Binding-site contacts:
Ligand atom F contacts residue GLN441 of chain 2.B at 4.5 Å.
Ligand atom F contacts residue PRO440 of chain 2.B at 4.4 Å.
Ligand atom C4 contacts residue LEU442 of chain 2.B at 4.4 Å (hydrophobic).
Ligand atom C9 contacts residue GLY438 of chain 2.B at 3.3 Å.
Ligand atom C9 contacts residue LYS439 of chain 2.B at 3.6 Å.
Ligand atom C7 contacts residue PRO440 of chain 2.B at 3.8 Å (hydrophobic).
Ligand atom N contacts residue PHE325 of chain 2.B at 4.0 Å.
Ligand atom C9 contacts residue PRO440 of chain 2.B at 3.8 Å (hydrophobic).
Ligand atom C contacts residue TYR297 of chain 2.B at 4.0 Å (hydrophobic).
Ligand atom C2 contacts residue TYR297 of chain 2.B at 3.8 Å (hydrophobic).
Ligand atom O contacts residue THR472 of chain 2.B at 3.4 Å.
Ligand atom C8 contacts residue GLY438 of chain 2.B at 3.4 Å.
Ligand atom C contacts residue LEU442 of chain 2.B at 4.0 Å (hydrophobic).
Ligand atom O1 contacts residue GLN441 of chain 2.B at 2.6 Å (h-bond).
Ligand atom N1 contacts residue GLN441 of chain 2.B at 3.4 Å (h-bond).
Ligand atom N1 contacts residue PRO440 of chain 2.B at 3.8 Å.
Ligand atom N2 contacts residue PRO440 of chain 2.B at 4.4 Å.
Ligand atom C4 contacts residue PRO440 of chain 2.B at 4.2 Å (hydrophobic).
Ligand atom C8 contacts residue PRO440 of chain 2.B at 3.9 Å (hydrophobic).
Ligand atom C1 contacts residue LEU442 of chain 2.B at 3.7 Å (hydrophobic).
Ligand atom F contacts residue LYS439 of chain 2.B at 3.4 Å.
Ligand atom O contacts residue PHE325 of chain 2.B at 3.2 Å.
Ligand atom C4 contacts residue GLN441 of chain 2.B at 3.3 Å.
Ligand atom C contacts residue THR473 of chain 2.B at 4.4 Å.
Ligand atom C8 contacts residue LYS439 of chain 2.B at 4.1 Å.
Ligand atom C6 contacts residue PRO440 of chain 2.B at 4.0 Å (hydrophobic).
Ligand atom C contacts residue PHE325 of chain 2.B at 4.2 Å (hydrophobic).
Ligand atom C10 contacts residue LYS439 of chain 2.B at 3.6 Å.
Ligand atom C3 contacts residue LEU442 of chain 2.B at 4.1 Å (hydrophobic).
Ligand atom C2 contacts residue LEU442 of chain 2.B at 3.4 Å (hydrophobic).
Ligand atom N contacts residue THR472 of chain 2.B at 3.9 Å.
Ligand atom C1 contacts residue PHE325 of chain 2.B at 3.9 Å (hydrophobic).
Ligand atom O1 contacts residue LEU442 of chain 2.B at 3.8 Å.
Ligand atom C1 contacts residue THR472 of chain 2.B at 3.9 Å.
Ligand atom C10 contacts residue PRO440 of chain 2.B at 3.9 Å (hydrophobic).
Ligand atom C5 contacts residue PRO440 of chain 2.B at 3.8 Å (hydrophobic).
Ligand atom C2 contacts residue GLN441 of chain 2.B at 4.2 Å.
Ligand atom O1 contacts residue PRO440 of chain 2.B at 3.6 Å.
Ligand atom C contacts residue THR472 of chain 2.B at 4.0 Å.
Ligand atom C1 contacts residue TYR297 of chain 2.B at 4.0 Å (hydrophobic).

Sequence of chain 2.B:
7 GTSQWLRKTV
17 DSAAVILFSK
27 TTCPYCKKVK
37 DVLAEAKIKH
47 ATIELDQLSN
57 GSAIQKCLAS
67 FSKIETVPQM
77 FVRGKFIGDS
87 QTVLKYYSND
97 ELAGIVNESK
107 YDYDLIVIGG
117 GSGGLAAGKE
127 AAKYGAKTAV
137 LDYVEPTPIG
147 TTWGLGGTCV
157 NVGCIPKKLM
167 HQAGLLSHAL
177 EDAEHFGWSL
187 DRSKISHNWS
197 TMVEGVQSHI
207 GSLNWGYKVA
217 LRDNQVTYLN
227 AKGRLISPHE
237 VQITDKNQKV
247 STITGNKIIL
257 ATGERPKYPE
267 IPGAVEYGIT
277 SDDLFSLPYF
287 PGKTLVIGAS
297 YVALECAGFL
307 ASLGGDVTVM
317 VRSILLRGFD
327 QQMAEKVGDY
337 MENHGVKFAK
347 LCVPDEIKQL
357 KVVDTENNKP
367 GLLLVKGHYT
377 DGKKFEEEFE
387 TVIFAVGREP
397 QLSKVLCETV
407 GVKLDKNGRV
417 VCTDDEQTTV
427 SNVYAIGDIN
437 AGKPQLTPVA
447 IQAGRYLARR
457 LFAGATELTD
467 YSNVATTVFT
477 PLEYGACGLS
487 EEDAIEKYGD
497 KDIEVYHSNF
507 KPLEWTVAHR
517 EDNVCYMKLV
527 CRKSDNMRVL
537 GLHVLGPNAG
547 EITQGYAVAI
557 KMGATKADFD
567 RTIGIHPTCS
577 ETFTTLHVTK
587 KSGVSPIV

The protein below binds the small molecule below.
Small molecule (SMILES): Cc1cc(C(=O)NNc2ccccc2F)no1